Sequence of chain 38.C:
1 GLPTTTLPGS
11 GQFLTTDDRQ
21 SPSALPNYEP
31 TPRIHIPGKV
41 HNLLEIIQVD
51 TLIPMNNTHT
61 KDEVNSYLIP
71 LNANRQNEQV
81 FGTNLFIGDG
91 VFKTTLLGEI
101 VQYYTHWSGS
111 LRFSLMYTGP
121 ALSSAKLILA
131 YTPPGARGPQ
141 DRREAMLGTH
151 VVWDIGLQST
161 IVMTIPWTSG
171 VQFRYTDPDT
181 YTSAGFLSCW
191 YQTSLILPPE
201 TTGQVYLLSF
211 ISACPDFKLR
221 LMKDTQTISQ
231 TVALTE

Sequence of chain 38.A:
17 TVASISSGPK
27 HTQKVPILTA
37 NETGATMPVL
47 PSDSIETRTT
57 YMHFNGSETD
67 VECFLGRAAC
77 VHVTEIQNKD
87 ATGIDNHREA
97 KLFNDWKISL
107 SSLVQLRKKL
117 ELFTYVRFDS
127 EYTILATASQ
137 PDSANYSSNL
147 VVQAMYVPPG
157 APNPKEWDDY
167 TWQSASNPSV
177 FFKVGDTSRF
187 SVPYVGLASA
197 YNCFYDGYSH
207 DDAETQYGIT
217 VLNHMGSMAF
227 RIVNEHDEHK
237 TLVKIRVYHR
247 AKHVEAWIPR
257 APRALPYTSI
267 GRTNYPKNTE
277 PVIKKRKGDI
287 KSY

The protein below binds the small molecule below.
Small molecule (SMILES): Cc1cc(CCCCCCCOc2ccc(C3=N[C@@H](C)CO3)cc2)on1

Binding-site contacts:
Ligand atom O1 contacts residue TYR152 of chain 38.A at 3.9 Å.
Ligand atom C5 contacts residue TYR152 of chain 38.A at 3.8 Å (hydrophobic).
Ligand atom O1 contacts residue ALA24 of chain 38.C at 3.6 Å.
Ligand atom N2 contacts residue ALA24 of chain 38.C at 3.4 Å.
Ligand atom C5B contacts residue LEU106 of chain 38.A at 3.7 Å (hydrophobic).
Ligand atom C3C contacts residue TYR128 of chain 38.A at 3.9 Å (hydrophobic).
Ligand atom C4C contacts residue TYR152 of chain 38.A at 3.8 Å (hydrophobic).
Ligand atom C31 contacts residue PRO174 of chain 38.A at 3.4 Å (hydrophobic).
Ligand atom C4 contacts residue TYR152 of chain 38.A at 3.9 Å (hydrophobic).
Ligand atom C5C contacts residue ILE104 of chain 38.A at 3.5 Å (hydrophobic).
Ligand atom C3B contacts residue MET221 of chain 38.A at 4.0 Å (hydrophobic).
Ligand atom C3C contacts residue VAL188 of chain 38.A at 3.3 Å (hydrophobic).
Ligand atom C2B contacts residue MET221 of chain 38.A at 3.6 Å (hydrophobic).
Ligand atom C4C contacts residue ILE104 of chain 38.A at 3.7 Å (hydrophobic).
Ligand atom O1 contacts residue VAL188 of chain 38.A at 3.8 Å.
Ligand atom O1B contacts residue MET221 of chain 38.A at 3.4 Å.
Ligand atom N2 contacts residue PHE186 of chain 38.A at 3.7 Å.
Ligand atom C6B contacts residue TYR197 of chain 38.A at 3.6 Å (hydrophobic).
Ligand atom C7C contacts residue TYR197 of chain 38.A at 3.8 Å (hydrophobic).
Ligand atom O1 contacts residue PHE186 of chain 38.A at 3.5 Å.
Ligand atom C2C contacts residue VAL188 of chain 38.A at 3.2 Å (hydrophobic).
Ligand atom C1B contacts residue MET221 of chain 38.A at 4.0 Å (hydrophobic).
Ligand atom O1B contacts residue TYR128 of chain 38.A at 3.9 Å.
Ligand atom N2 contacts residue PRO174 of chain 38.A at 3.9 Å.
Ligand atom C31 contacts residue SER175 of chain 38.A at 3.6 Å.
Ligand atom C6C contacts residue VAL191 of chain 38.A at 3.2 Å (hydrophobic).
Ligand atom C1C contacts residue TYR152 of chain 38.A at 4.0 Å (hydrophobic).
Ligand atom C4 contacts residue MET224 of chain 38.A at 3.8 Å (hydrophobic).
Ligand atom C5B contacts residue TYR197 of chain 38.A at 3.7 Å (hydrophobic).
Ligand atom C5 contacts residue PHE186 of chain 38.A at 3.5 Å (hydrophobic).
Ligand atom C3 contacts residue PRO174 of chain 38.A at 3.8 Å (hydrophobic).
Ligand atom C31 contacts residue ALA150 of chain 38.A at 3.5 Å (hydrophobic).
Ligand atom C6C contacts residue MET221 of chain 38.A at 3.7 Å (hydrophobic).
Ligand atom O1B contacts residue ILE104 of chain 38.A at 3.8 Å.
Ligand atom CM1 contacts residue SER107 of chain 38.A at 3.6 Å.
Ligand atom C31 contacts residue VAL176 of chain 38.A at 3.3 Å (hydrophobic).
Ligand atom C7C contacts residue TYR128 of chain 38.A at 3.6 Å (hydrophobic).
Ligand atom C3 contacts residue PHE186 of chain 38.A at 3.8 Å (hydrophobic).
Ligand atom C5C contacts residue TYR128 of chain 38.A at 3.5 Å (hydrophobic).
Ligand atom C4 contacts residue PHE186 of chain 38.A at 3.6 Å (hydrophobic).